Sequence of chain 1.A:
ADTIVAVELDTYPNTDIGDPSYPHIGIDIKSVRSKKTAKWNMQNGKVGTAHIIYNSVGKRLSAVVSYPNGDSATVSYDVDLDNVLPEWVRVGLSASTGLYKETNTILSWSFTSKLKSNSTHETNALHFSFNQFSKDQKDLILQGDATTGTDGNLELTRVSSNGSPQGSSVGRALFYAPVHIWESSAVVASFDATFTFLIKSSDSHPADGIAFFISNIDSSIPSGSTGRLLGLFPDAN

The small molecule below binds the protein below.
Small molecule (SMILES): CO[C@H]1O[C@H](CO)[C@@H](O)[C@H](O)[C@@H]1O[C@H]1O[C@H](CO)[C@@H](O)[C@H](O)[C@@H]1O

Binding-site contacts:
Ligand atom C6 contacts residue ALA207 of chain 1.A at 3.6 Å (hydrophobic).
Ligand atom C6 contacts residue TYR100 of chain 1.A at 3.9 Å (hydrophobic).
Ligand atom C4 contacts residue ARG228 of chain 1.A at 3.7 Å.
Ligand atom C4 contacts residue ASP208 of chain 1.A at 3.4 Å.
Ligand atom O5 contacts residue LEU99 of chain 1.A at 3.2 Å (h-bond).
Ligand atom O3 contacts residue ARG228 of chain 1.A at 2.8 Å (salt-bridge).
Ligand atom C4 contacts residue SER168 of chain 1.A at 3.6 Å.
Ligand atom O6 contacts residue ALA207 of chain 1.A at 3.3 Å.
Ligand atom O6 contacts residue TYR100 of chain 1.A at 3.3 Å (h-bond).
Ligand atom O6 contacts residue LEU99 of chain 1.A at 3.0 Å (h-bond).
Ligand atom O3 contacts residue GLY98 of chain 1.A at 3.8 Å.
Ligand atom O3 contacts residue THR226 of chain 1.A at 2.6 Å (h-bond).
Ligand atom C4 contacts residue GLY98 of chain 1.A at 3.9 Å.
Ligand atom C3 contacts residue ARG228 of chain 1.A at 3.8 Å.
Ligand atom O4 contacts residue ASN14 of chain 1.A at 2.9 Å (h-bond).
Ligand atom O6 contacts residue GLY98 of chain 1.A at 3.2 Å.
Ligand atom O3 contacts residue GLY227 of chain 1.A at 3.5 Å.
Ligand atom O4 contacts residue GLY98 of chain 1.A at 3.1 Å.
Ligand atom C4 contacts residue GLY227 of chain 1.A at 3.8 Å.
Ligand atom C6 contacts residue ASP208 of chain 1.A at 3.5 Å.
Ligand atom C6 contacts residue LEU99 of chain 1.A at 3.8 Å (hydrophobic).
Ligand atom C4 contacts residue LEU99 of chain 1.A at 3.8 Å (hydrophobic).
Ligand atom C3 contacts residue THR226 of chain 1.A at 3.4 Å.
Ligand atom C5 contacts residue LEU99 of chain 1.A at 3.5 Å (hydrophobic).
Ligand atom O4 contacts residue ASP208 of chain 1.A at 2.5 Å (salt-bridge).
Ligand atom O2 contacts residue THR226 of chain 1.A at 3.5 Å (h-bond).
Ligand atom O4 contacts residue LEU99 of chain 1.A at 3.3 Å (h-bond).
Ligand atom C4 contacts residue ASN14 of chain 1.A at 3.9 Å.
Ligand atom C6 contacts residue TYR12 of chain 1.A at 3.7 Å (hydrophobic).
Ligand atom O6 contacts residue ASP208 of chain 1.A at 2.6 Å (salt-bridge).
Ligand atom O6 contacts residue LEU99 of chain 1.A at 3.6 Å.
Ligand atom C1 contacts residue LEU99 of chain 1.A at 3.8 Å (hydrophobic).
Ligand atom O4 contacts residue TYR12 of chain 1.A at 3.6 Å.
Ligand atom O4 contacts residue ARG228 of chain 1.A at 3.3 Å (salt-bridge).
Ligand atom O4 contacts residue SER168 of chain 1.A at 2.6 Å (h-bond).
Ligand atom C6 contacts residue LEU99 of chain 1.A at 3.9 Å (hydrophobic).
Ligand atom C5 contacts residue TYR12 of chain 1.A at 3.8 Å (hydrophobic).
Ligand atom O3 contacts residue SER168 of chain 1.A at 3.2 Å.
Ligand atom C3 contacts residue GLY98 of chain 1.A at 3.5 Å.
Ligand atom C2 contacts residue THR226 of chain 1.A at 3.4 Å.